Binding-site contacts:
Ligand atom C5 contacts residue ASN158 of chain 1.B at 3.7 Å.
Ligand atom C7 contacts residue ASN158 of chain 1.B at 3.2 Å.
Ligand atom O7 contacts residue ASN158 of chain 1.B at 3.4 Å (h-bond).
Ligand atom C8 contacts residue ASN158 of chain 1.B at 4.4 Å.
Ligand atom C2 contacts residue ASN158 of chain 1.B at 2.3 Å.
Ligand atom C4 contacts residue ASN158 of chain 1.B at 4.2 Å.
Ligand atom C1 contacts residue ASN158 of chain 1.B at 1.4 Å.
Ligand atom C3 contacts residue ASN158 of chain 1.B at 3.7 Å.
Ligand atom N2 contacts residue ASN158 of chain 1.B at 2.8 Å (h-bond).
Ligand atom O5 contacts residue ASN158 of chain 1.B at 2.4 Å (h-bond).

A small-molecule ligand and the protein it binds are described below.
Small molecule (SMILES): CC(=O)N[C@H]1[C@H](O[C@H]2[C@H](O)[C@@H](NC(C)=O)CO[C@@H]2CO)O[C@H](CO)[C@@H](O)[C@@H]1O

Sequence of chain 1.B:
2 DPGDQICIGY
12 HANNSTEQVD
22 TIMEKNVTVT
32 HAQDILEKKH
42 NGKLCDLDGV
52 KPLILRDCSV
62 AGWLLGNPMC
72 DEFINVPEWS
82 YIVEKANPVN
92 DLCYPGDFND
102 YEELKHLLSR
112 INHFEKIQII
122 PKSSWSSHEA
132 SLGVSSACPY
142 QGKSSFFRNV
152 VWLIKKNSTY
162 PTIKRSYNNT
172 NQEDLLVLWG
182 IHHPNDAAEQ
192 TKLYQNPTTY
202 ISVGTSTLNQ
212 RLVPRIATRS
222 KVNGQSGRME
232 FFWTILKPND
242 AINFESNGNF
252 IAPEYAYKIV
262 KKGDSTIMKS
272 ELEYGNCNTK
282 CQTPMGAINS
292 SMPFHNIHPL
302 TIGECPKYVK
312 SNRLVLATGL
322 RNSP